A protein and the small-molecule ligand that binds it are described below.
Small molecule (SMILES): O=C(N[C@H]1CCCC[C@H]1C(=O)O)c1cnn2c(O)cc(-c3ccccc3)nc12

Binding-site contacts:
Ligand atom C13 contacts residue TYR280 of chain 1.A at 3.5 Å (hydrophobic).
Ligand atom C10 contacts residue ASN326 of chain 1.A at 3.5 Å.
Ligand atom C08 contacts residue PHE332 of chain 1.A at 3.7 Å (hydrophobic).
Ligand atom C10 contacts residue LEU221 of chain 1.A at 3.6 Å (hydrophobic).
Ligand atom C18 contacts residue HIS281 of chain 1.A at 3.7 Å.
Ligand atom C17 contacts residue HIS281 of chain 1.A at 3.5 Å.
Ligand atom C03 contacts residue TYR280 of chain 1.A at 3.6 Å (hydrophobic).
Ligand atom N27 contacts residue TYR280 of chain 1.A at 3.5 Å.
Ligand atom N11 contacts residue TYR280 of chain 1.A at 3.5 Å.
Ligand atom N11 contacts residue ARG220 of chain 1.A at 3.5 Å (salt-bridge).
Ligand atom C09 contacts residue ARG220 of chain 1.A at 3.5 Å.
Ligand atom C02 contacts residue TYR280 of chain 1.A at 3.6 Å (hydrophobic).
Ligand atom C18 contacts residue LEU334 of chain 1.A at 3.9 Å (hydrophobic).
Ligand atom O25 contacts residue TYR280 of chain 1.A at 3.7 Å.
Ligand atom C08 contacts residue ASN326 of chain 1.A at 3.7 Å.
Ligand atom C12 contacts residue ARG220 of chain 1.A at 3.9 Å.
Ligand atom O01 contacts residue SER224 of chain 1.A at 3.6 Å (h-bond).
Ligand atom C04 contacts residue ARG220 of chain 1.A at 3.7 Å.
Ligand atom C05 contacts residue ASN326 of chain 1.A at 3.8 Å.
Ligand atom C22 contacts residue ARG220 of chain 1.A at 3.9 Å.
Ligand atom O23 contacts residue ARG220 of chain 1.A at 2.9 Å (salt-bridge).
Ligand atom C08 contacts residue ALA91 of chain 1.A at 3.7 Å (hydrophobic).
Ligand atom C09 contacts residue ALA91 of chain 1.A at 3.7 Å (hydrophobic).
Ligand atom C14 contacts residue SER278 of chain 1.A at 3.9 Å.
Ligand atom N28 contacts residue TYR280 of chain 1.A at 3.5 Å.
Ligand atom C20 contacts residue ARG220 of chain 1.A at 3.4 Å.
Ligand atom C10 contacts residue ARG220 of chain 1.A at 3.5 Å.
Ligand atom C14 contacts residue TYR280 of chain 1.A at 3.5 Å (hydrophobic).
Ligand atom C09 contacts residue ASN326 of chain 1.A at 3.5 Å.
Ligand atom C12 contacts residue TYR280 of chain 1.A at 3.5 Å (hydrophobic).
Ligand atom O01 contacts residue TYR280 of chain 1.A at 3.9 Å.
Ligand atom O23 contacts residue LYS206 of chain 1.A at 3.5 Å.
Ligand atom C04 contacts residue TYR280 of chain 1.A at 3.6 Å (hydrophobic).
Ligand atom C07 contacts residue LEU334 of chain 1.A at 3.6 Å (hydrophobic).
Ligand atom C26 contacts residue TYR280 of chain 1.A at 3.7 Å (hydrophobic).
Ligand atom C07 contacts residue PHE332 of chain 1.A at 3.4 Å (hydrophobic).
Ligand atom C05 contacts residue ARG220 of chain 1.A at 3.7 Å.
Ligand atom O25 contacts residue SER278 of chain 1.A at 3.1 Å (h-bond).
Ligand atom C06 contacts residue LEU334 of chain 1.A at 3.8 Å (hydrophobic).
Ligand atom C08 contacts residue ARG220 of chain 1.A at 3.8 Å.

Sequence of chain 1.A:
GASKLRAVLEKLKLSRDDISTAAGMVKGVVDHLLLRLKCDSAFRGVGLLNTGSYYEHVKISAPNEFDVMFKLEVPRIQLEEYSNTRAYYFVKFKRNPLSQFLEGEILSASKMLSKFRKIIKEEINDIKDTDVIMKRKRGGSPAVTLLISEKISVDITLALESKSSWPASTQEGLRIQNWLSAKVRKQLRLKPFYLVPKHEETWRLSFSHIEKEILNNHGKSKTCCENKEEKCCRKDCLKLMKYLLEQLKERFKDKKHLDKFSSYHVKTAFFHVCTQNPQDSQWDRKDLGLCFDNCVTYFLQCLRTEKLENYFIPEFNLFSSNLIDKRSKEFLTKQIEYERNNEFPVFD